Binding-site contacts:
Ligand atom O2 contacts residue LYS31 of chain 1.B at 2.8 Å (salt-bridge).
Ligand atom C3' contacts residue ARG40 of chain 1.B at 3.1 Å.
Ligand atom O4 contacts residue SER27 of chain 1.B at 3.0 Å.
Ligand atom C5' contacts residue ARG40 of chain 1.B at 3.0 Å.
Ligand atom N3 contacts residue ARG59 of chain 1.B at 3.4 Å (salt-bridge).
Ligand atom O2 contacts residue LYS48 of chain 1.B at 2.7 Å.
Ligand atom C2' contacts residue ARG40 of chain 1.B at 3.4 Å.
Ligand atom N3 contacts residue ALA25 of chain 1.B at 3.6 Å.
Ligand atom C5' contacts residue GLY32 of chain 1.B at 3.5 Å.
Ligand atom C2 contacts residue GLY26 of chain 1.B at 3.5 Å.
Ligand atom C2 contacts residue ILE49 of chain 1.B at 3.5 Å (hydrophobic).
Ligand atom N3 contacts residue ILE29 of chain 1.B at 3.1 Å.
Ligand atom N4 contacts residue ARG59 of chain 1.B at 2.8 Å (salt-bridge).
Ligand atom N4 contacts residue GLY26 of chain 1.B at 3.6 Å (h-bond).
Ligand atom N3 contacts residue GLY26 of chain 1.B at 2.8 Å (h-bond).
Ligand atom C4 contacts residue GLY26 of chain 1.B at 3.1 Å.
Ligand atom O2 contacts residue ILE29 of chain 1.B at 2.7 Å.
Ligand atom C4' contacts residue ARG40 of chain 1.B at 3.2 Å.
Ligand atom C4' contacts residue GLY32 of chain 1.B at 3.5 Å.
Ligand atom N1 contacts residue ILE29 of chain 1.B at 3.4 Å.
Ligand atom O4' contacts residue ILE47 of chain 1.B at 3.0 Å (h-bond).
Ligand atom C4 contacts residue ARG59 of chain 1.B at 3.5 Å.
Ligand atom N3 contacts residue GLY26 of chain 1.B at 3.5 Å (h-bond).
Ligand atom N4 contacts residue ALA25 of chain 1.B at 3.4 Å.
Ligand atom O2 contacts residue LYS48 of chain 1.B at 3.2 Å.
Ligand atom N3 contacts residue ILE49 of chain 1.B at 3.1 Å.
Ligand atom O2 contacts residue ILE47 of chain 1.B at 3.4 Å (h-bond).
Ligand atom C4 contacts residue SER27 of chain 1.B at 3.5 Å.
Ligand atom O3' contacts residue ARG40 of chain 1.B at 2.4 Å (salt-bridge).
Ligand atom O2 contacts residue ILE49 of chain 1.B at 2.7 Å (h-bond).
Ligand atom C1' contacts residue ILE29 of chain 1.B at 3.3 Å (hydrophobic).
Ligand atom C4 contacts residue ILE29 of chain 1.B at 3.4 Å (hydrophobic).
Ligand atom O2 contacts residue ILE36 of chain 1.B at 3.3 Å.
Ligand atom C4' contacts residue GLY33 of chain 1.B at 3.5 Å.
Ligand atom O4 contacts residue GLY26 of chain 1.B at 3.1 Å.
Ligand atom O2 contacts residue GLY30 of chain 1.B at 3.2 Å.
Ligand atom P contacts residue ARG40 of chain 1.B at 3.5 Å.
Ligand atom O4' contacts residue ILE29 of chain 1.B at 3.4 Å.
Ligand atom C1' contacts residue GLY30 of chain 1.B at 3.4 Å.
Ligand atom C2 contacts residue ILE29 of chain 1.B at 3.4 Å (hydrophobic).

A small-molecule ligand and the protein it binds are described below.
Small molecule (SMILES): Cc1cn([C@H]2C[C@H](O[P](=O)(O)OC[C@H]3O[C@@H](n4ccc(N)nc4=O)C[C@@H]3O[P](=O)(O)OC[C@H]3O[C@@H](n4ccc(N)nc4=O)C[C@@H]3O[P](=O)(O)OC[C@H]3O[C@@H](n4ccc(N)nc4=O)C[C@@H]3O[P](=O)(O)OC[C@H]3O[C@@H](n4cc(C)c(=O)[nH]c4=O)C[C@@H]3O)[C@@H](CO)O2)c(=O)[nH]c1=O

Sequence of chain 1.B:
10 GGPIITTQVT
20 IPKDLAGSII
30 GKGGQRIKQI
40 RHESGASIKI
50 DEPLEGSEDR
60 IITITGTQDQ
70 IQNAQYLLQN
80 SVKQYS